Sequence of chain 1.B:
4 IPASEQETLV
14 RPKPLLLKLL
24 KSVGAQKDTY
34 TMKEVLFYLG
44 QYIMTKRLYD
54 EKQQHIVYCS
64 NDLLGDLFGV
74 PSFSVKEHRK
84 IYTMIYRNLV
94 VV

This protein binds this small molecule.
Small molecule (SMILES): CC[C@@H](CS(=O)(=O)C(C)(C)C)N1C(=O)[C@@](C)(CC(=O)O)C[C@H](c2cccc(Cl)c2)[C@H]1c1ccc(Cl)cc1

Binding-site contacts:
Ligand atom C23 contacts residue LYS79 of chain 1.B at 3.7 Å.
Ligand atom C9 contacts residue ILE84 of chain 1.B at 3.7 Å (hydrophobic).
Ligand atom CL1 contacts residue ILE84 of chain 1.B at 3.9 Å.
Ligand atom C12 contacts residue LEU39 of chain 1.B at 3.4 Å (hydrophobic).
Ligand atom C22 contacts residue MET47 of chain 1.B at 4.0 Å (hydrophobic).
Ligand atom O3 contacts residue LYS79 of chain 1.B at 3.9 Å.
Ligand atom O3 contacts residue HIS81 of chain 1.B at 2.8 Å (h-bond).
Ligand atom C15 contacts residue LEU39 of chain 1.B at 3.6 Å (hydrophobic).
Ligand atom C28 contacts residue PHE40 of chain 1.B at 4.0 Å (hydrophobic).
Ligand atom C16 contacts residue LEU39 of chain 1.B at 3.9 Å (hydrophobic).
Ligand atom O3 contacts residue VAL78 of chain 1.B at 3.5 Å (h-bond).
Ligand atom C28 contacts residue GLN44 of chain 1.B at 3.5 Å.
Ligand atom CL1 contacts residue LEU42 of chain 1.B at 4.1 Å.
Ligand atom C3 contacts residue HIS81 of chain 1.B at 4.1 Å.
Ligand atom CL2 contacts residue LEU39 of chain 1.B at 3.9 Å.
Ligand atom C16 contacts residue HIS81 of chain 1.B at 3.6 Å.
Ligand atom O4 contacts residue LEU39 of chain 1.B at 4.0 Å.
Ligand atom C22 contacts residue ILE46 of chain 1.B at 3.4 Å (hydrophobic).
Ligand atom C26 contacts residue PHE40 of chain 1.B at 3.8 Å (hydrophobic).
Ligand atom C19 contacts residue TYR52 of chain 1.B at 3.8 Å (hydrophobic).
Ligand atom CL2 contacts residue HIS81 of chain 1.B at 3.4 Å.
Ligand atom CL2 contacts residue TYR85 of chain 1.B at 3.7 Å.
Ligand atom C17 contacts residue HIS81 of chain 1.B at 3.3 Å.
Ligand atom C21 contacts residue VAL78 of chain 1.B at 3.4 Å (hydrophobic).
Ligand atom C10 contacts residue ILE46 of chain 1.B at 3.8 Å (hydrophobic).
Ligand atom C28 contacts residue GLY43 of chain 1.B at 3.5 Å.
Ligand atom C11 contacts residue GLY43 of chain 1.B at 3.8 Å.
Ligand atom C23 contacts residue HIS81 of chain 1.B at 3.7 Å.
Ligand atom C6 contacts residue HIS81 of chain 1.B at 3.7 Å.
Ligand atom O2 contacts residue LYS79 of chain 1.B at 2.6 Å (salt-bridge).
Ligand atom C22 contacts residue TYR52 of chain 1.B at 4.0 Å (hydrophobic).
Ligand atom CL1 contacts residue ILE46 of chain 1.B at 3.6 Å.
Ligand atom C2 contacts residue HIS81 of chain 1.B at 4.0 Å.
Ligand atom C23 contacts residue VAL78 of chain 1.B at 3.5 Å (hydrophobic).
Ligand atom C11 contacts residue LEU39 of chain 1.B at 3.4 Å (hydrophobic).
Ligand atom C12 contacts residue GLY43 of chain 1.B at 3.9 Å.
Ligand atom C22 contacts residue GLY43 of chain 1.B at 3.6 Å.
Ligand atom C9 contacts residue ILE46 of chain 1.B at 4.0 Å (hydrophobic).
Ligand atom O4 contacts residue GLY43 of chain 1.B at 3.4 Å.
Ligand atom CL2 contacts residue ILE84 of chain 1.B at 3.8 Å.